Sequence of chain 44.A:
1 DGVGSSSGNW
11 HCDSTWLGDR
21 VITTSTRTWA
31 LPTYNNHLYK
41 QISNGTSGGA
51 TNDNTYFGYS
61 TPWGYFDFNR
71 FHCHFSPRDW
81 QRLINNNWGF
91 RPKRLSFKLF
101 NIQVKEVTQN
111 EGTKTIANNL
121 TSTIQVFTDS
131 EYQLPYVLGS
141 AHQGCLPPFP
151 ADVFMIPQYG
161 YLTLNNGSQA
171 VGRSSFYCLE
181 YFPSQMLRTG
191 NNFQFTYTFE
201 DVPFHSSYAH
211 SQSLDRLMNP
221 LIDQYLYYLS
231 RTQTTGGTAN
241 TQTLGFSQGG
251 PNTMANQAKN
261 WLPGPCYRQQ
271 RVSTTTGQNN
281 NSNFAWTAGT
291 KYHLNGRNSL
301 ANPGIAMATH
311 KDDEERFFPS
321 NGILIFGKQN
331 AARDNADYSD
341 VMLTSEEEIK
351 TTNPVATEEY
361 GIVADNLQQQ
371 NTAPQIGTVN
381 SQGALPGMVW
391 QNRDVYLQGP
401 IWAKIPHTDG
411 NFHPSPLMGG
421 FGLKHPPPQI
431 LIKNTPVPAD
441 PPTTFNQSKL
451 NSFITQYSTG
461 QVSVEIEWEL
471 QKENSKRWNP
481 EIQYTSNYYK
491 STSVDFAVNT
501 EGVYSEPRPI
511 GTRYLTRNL

The protein below binds the small molecule below.
Small molecule (SMILES): Nc1ccn([C@H]2C[C@H](O[P](=O)(O)OC[C@H]3O[C@@H](n4cnc5c(N)ncnc54)C[C@@H]3O)[C@@H](CO)O2)c(=O)n1

Sequence of chain 29.A:
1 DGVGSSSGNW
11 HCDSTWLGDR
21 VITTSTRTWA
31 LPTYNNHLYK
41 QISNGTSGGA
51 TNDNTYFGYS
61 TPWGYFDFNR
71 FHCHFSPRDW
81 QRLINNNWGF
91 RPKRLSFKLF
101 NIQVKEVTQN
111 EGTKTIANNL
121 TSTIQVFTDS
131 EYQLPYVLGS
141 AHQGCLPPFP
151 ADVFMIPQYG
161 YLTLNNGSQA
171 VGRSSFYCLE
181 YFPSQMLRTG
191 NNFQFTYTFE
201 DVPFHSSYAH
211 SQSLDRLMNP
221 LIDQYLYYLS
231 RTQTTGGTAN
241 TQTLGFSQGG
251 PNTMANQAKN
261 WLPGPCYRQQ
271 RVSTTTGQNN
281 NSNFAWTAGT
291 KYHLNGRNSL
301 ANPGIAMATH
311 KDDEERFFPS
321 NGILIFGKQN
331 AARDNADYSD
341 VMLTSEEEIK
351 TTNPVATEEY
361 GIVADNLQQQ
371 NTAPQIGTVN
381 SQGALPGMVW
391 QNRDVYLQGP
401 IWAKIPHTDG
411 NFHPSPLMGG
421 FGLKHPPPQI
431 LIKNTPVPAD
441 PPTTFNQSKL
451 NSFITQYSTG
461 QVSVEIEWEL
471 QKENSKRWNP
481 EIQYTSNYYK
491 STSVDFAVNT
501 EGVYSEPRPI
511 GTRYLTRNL

Binding-site contacts:
Ligand atom N7 contacts residue PRO203 of chain 44.A at 4.1 Å.
Ligand atom N7 contacts residue ASN392 of chain 44.A at 4.2 Å.
Ligand atom C4 contacts residue ASP201 of chain 44.A at 3.5 Å.
Ligand atom N7 contacts residue HIS413 of chain 44.A at 4.2 Å.
Ligand atom C4 contacts residue VAL202 of chain 44.A at 3.7 Å (hydrophobic).
Ligand atom N6 contacts residue SER415 of chain 44.A at 3.8 Å.
Ligand atom C6 contacts residue VAL202 of chain 44.A at 4.1 Å (hydrophobic).
Ligand atom C5 contacts residue ASP201 of chain 44.A at 3.3 Å.
Ligand atom C6 contacts residue SER415 of chain 44.A at 4.1 Å.
Ligand atom C8 contacts residue HIS413 of chain 44.A at 3.9 Å.
Ligand atom C5 contacts residue VAL202 of chain 44.A at 3.6 Å (hydrophobic).
Ligand atom N1 contacts residue GLY422 of chain 44.A at 2.9 Å (h-bond).
Ligand atom C6 contacts residue PRO203 of chain 44.A at 4.0 Å (hydrophobic).
Ligand atom C1' contacts residue PRO203 of chain 44.A at 4.1 Å (hydrophobic).
Ligand atom O3' contacts residue PRO414 of chain 44.A at 4.2 Å.
Ligand atom N4 contacts residue ASP201 of chain 44.A at 2.6 Å.
Ligand atom N1 contacts residue VAL202 of chain 44.A at 3.5 Å.
Ligand atom N6 contacts residue GLY420 of chain 44.A at 3.7 Å.
Ligand atom C2' contacts residue PRO203 of chain 44.A at 3.3 Å (hydrophobic).
Ligand atom C2' contacts residue HIS413 of chain 44.A at 3.7 Å.
Ligand atom N6 contacts residue GLY422 of chain 44.A at 3.3 Å (h-bond).
Ligand atom C5 contacts residue PRO203 of chain 44.A at 3.8 Å (hydrophobic).
Ligand atom C2 contacts residue VAL202 of chain 44.A at 4.1 Å (hydrophobic).
Ligand atom N7 contacts residue SER415 of chain 44.A at 3.9 Å.
Ligand atom C6 contacts residue GLY422 of chain 44.A at 3.7 Å.
Ligand atom C2' contacts residue PRO414 of chain 44.A at 3.6 Å (hydrophobic).
Ligand atom OP2 contacts residue ASP409 of chain 29.A at 3.2 Å (salt-bridge).
Ligand atom C2 contacts residue GLY422 of chain 44.A at 3.2 Å.
Ligand atom N1 contacts residue PRO203 of chain 44.A at 4.2 Å.
Ligand atom C4 contacts residue PRO203 of chain 44.A at 4.0 Å (hydrophobic).
Ligand atom N3 contacts residue ASP201 of chain 44.A at 4.2 Å.
Ligand atom C4 contacts residue PRO203 of chain 44.A at 4.1 Å (hydrophobic).
Ligand atom N1 contacts residue PRO203 of chain 44.A at 3.8 Å.
Ligand atom C6 contacts residue PRO203 of chain 44.A at 4.0 Å (hydrophobic).
Ligand atom C2 contacts residue PRO203 of chain 44.A at 4.0 Å (hydrophobic).
Ligand atom N6 contacts residue PHE421 of chain 44.A at 3.8 Å.
Ligand atom N6 contacts residue VAL202 of chain 44.A at 4.2 Å.
Ligand atom N4 contacts residue VAL202 of chain 44.A at 2.9 Å (h-bond).
Ligand atom C5 contacts residue ARG91 of chain 44.A at 4.2 Å.
Ligand atom C5 contacts residue PRO203 of chain 44.A at 4.0 Å (hydrophobic).